Binding-site contacts:
Ligand atom CA contacts residue THR23 of chain 1.M at 3.8 Å.
Ligand atom CG contacts residue SER51 of chain 1.M at 3.9 Å.
Ligand atom CD1 contacts residue SER51 of chain 1.M at 3.6 Å.
Ligand atom CB contacts residue THR28 of chain 1.M at 3.5 Å.
Ligand atom CD1 contacts residue GLN45 of chain 1.L at 3.6 Å.
Ligand atom N contacts residue THR23 of chain 1.M at 2.8 Å (h-bond).
Ligand atom N contacts residue GLY25 of chain 1.M at 2.7 Å (h-bond).
Ligand atom CE3 contacts residue HIS32 of chain 1.L at 3.9 Å.
Ligand atom O contacts residue SER51 of chain 1.M at 2.9 Å (h-bond).
Ligand atom C contacts residue THR47 of chain 1.L at 3.4 Å.
Ligand atom C contacts residue GLY25 of chain 1.M at 3.5 Å.
Ligand atom CZ2 contacts residue THR50 of chain 1.L at 3.9 Å.
Ligand atom OXT contacts residue HIS31 of chain 1.L at 3.6 Å.
Ligand atom C contacts residue THR50 of chain 1.L at 3.9 Å.
Ligand atom CE2 contacts residue THR50 of chain 1.L at 3.9 Å.
Ligand atom CA contacts residue HIS31 of chain 1.L at 4.0 Å.
Ligand atom O contacts residue GLY25 of chain 1.M at 3.0 Å (h-bond).
Ligand atom N contacts residue ASP27 of chain 1.M at 2.9 Å (salt-bridge).
Ligand atom CH2 contacts residue GLY21 of chain 1.L at 3.4 Å.
Ligand atom N contacts residue ARG24 of chain 1.M at 3.8 Å.
Ligand atom O contacts residue THR47 of chain 1.L at 3.5 Å (h-bond).
Ligand atom CZ3 contacts residue HIS32 of chain 1.L at 3.9 Å.
Ligand atom CB contacts residue THR23 of chain 1.M at 3.7 Å.
Ligand atom CZ3 contacts residue GLY21 of chain 1.L at 3.6 Å.
Ligand atom OXT contacts residue HIS49 of chain 1.L at 3.9 Å.
Ligand atom OXT contacts residue THR50 of chain 1.L at 2.7 Å (h-bond).
Ligand atom O contacts residue ARG24 of chain 1.M at 3.5 Å.
Ligand atom CB contacts residue SER51 of chain 1.M at 3.4 Å.
Ligand atom NE1 contacts residue ALA44 of chain 1.L at 3.8 Å.
Ligand atom CD1 contacts residue THR47 of chain 1.L at 3.8 Å.
Ligand atom NE1 contacts residue GLN45 of chain 1.L at 2.9 Å (h-bond).
Ligand atom OXT contacts residue THR47 of chain 1.L at 2.5 Å (h-bond).
Ligand atom N contacts residue THR28 of chain 1.M at 2.8 Å (h-bond).
Ligand atom CA contacts residue GLY25 of chain 1.M at 3.5 Å.
Ligand atom CA contacts residue SER51 of chain 1.M at 3.9 Å.
Ligand atom CD2 contacts residue THR50 of chain 1.L at 4.0 Å.
Ligand atom C contacts residue SER51 of chain 1.M at 3.6 Å.
Ligand atom CA contacts residue THR28 of chain 1.M at 3.2 Å.
Ligand atom CZ2 contacts residue ALA44 of chain 1.L at 4.0 Å (hydrophobic).
Ligand atom CE3 contacts residue HIS31 of chain 1.L at 4.0 Å.

The protein below binds the small molecule below.
Small molecule (SMILES): N[C@@H](Cc1c[nH]c2ccccc12)C(=O)O

Sequence of chain 1.L:
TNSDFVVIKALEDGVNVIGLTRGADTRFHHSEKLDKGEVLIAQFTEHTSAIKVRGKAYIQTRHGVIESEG

Sequence of chain 1.M:
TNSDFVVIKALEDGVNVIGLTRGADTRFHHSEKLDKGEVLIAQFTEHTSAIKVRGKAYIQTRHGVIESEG